Sequence of chain 1.C:
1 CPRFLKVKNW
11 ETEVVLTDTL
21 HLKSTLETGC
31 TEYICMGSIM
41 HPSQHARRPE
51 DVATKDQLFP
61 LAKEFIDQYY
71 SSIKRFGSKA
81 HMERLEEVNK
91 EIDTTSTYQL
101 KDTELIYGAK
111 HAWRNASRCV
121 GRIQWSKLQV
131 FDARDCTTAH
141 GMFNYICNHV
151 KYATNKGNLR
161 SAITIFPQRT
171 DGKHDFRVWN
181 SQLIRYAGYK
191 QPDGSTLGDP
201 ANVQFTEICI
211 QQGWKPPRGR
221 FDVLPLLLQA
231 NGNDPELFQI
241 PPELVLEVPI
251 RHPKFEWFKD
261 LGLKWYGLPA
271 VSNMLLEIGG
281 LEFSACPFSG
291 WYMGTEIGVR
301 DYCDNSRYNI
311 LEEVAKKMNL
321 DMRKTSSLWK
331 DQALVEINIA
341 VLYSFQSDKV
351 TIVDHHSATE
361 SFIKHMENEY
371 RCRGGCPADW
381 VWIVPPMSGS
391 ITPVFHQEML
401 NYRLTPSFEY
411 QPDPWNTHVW

The small molecule below binds the protein below.
Small molecule (SMILES): NC(=[NH2+])NCCC[C@H](N)C(=O)O

Binding-site contacts:
Ligand atom NH1 contacts residue PRO269 of chain 1.C at 4.0 Å.
Ligand atom N contacts residue HEM1 of chain 1.O at 3.0 Å (h-bond).
Ligand atom C contacts residue GLU296 of chain 1.C at 4.1 Å.
Ligand atom NH1 contacts residue TRP291 of chain 1.C at 2.9 Å (h-bond).
Ligand atom O contacts residue GLU296 of chain 1.C at 3.6 Å.
Ligand atom OXT contacts residue TYR292 of chain 1.C at 2.7 Å (h-bond).
Ligand atom CA contacts residue GLU296 of chain 1.C at 3.4 Å.
Ligand atom CG contacts residue VAL271 of chain 1.C at 3.8 Å (hydrophobic).
Ligand atom NH1 contacts residue TYR292 of chain 1.C at 4.0 Å.
Ligand atom O contacts residue TYR292 of chain 1.C at 3.3 Å.
Ligand atom CG contacts residue GLU296 of chain 1.C at 3.4 Å.
Ligand atom CZ contacts residue TRP291 of chain 1.C at 4.0 Å (hydrophobic).
Ligand atom N contacts residue GLU296 of chain 1.C at 2.8 Å (salt-bridge).
Ligand atom NH2 contacts residue GLY290 of chain 1.C at 4.1 Å.
Ligand atom CZ contacts residue GLU296 of chain 1.C at 3.7 Å.
Ligand atom C contacts residue TYR292 of chain 1.C at 3.4 Å (hydrophobic).
Ligand atom CZ contacts residue HEM1 of chain 1.O at 4.1 Å.
Ligand atom OXT contacts residue ASP301 of chain 1.C at 3.7 Å.
Ligand atom CD contacts residue GLU296 of chain 1.C at 3.7 Å.
Ligand atom C contacts residue GLN182 of chain 1.C at 3.6 Å.
Ligand atom NH1 contacts residue HEM1 of chain 1.O at 3.6 Å.
Ligand atom C contacts residue ASP301 of chain 1.C at 3.5 Å.
Ligand atom OXT contacts residue GLN182 of chain 1.C at 2.9 Å (h-bond).
Ligand atom NE contacts residue PRO269 of chain 1.C at 3.9 Å.
Ligand atom CB contacts residue GLN182 of chain 1.C at 3.9 Å.
Ligand atom CB contacts residue TYR292 of chain 1.C at 3.9 Å (hydrophobic).
Ligand atom CD contacts residue VAL271 of chain 1.C at 3.6 Å (hydrophobic).
Ligand atom CD contacts residue PRO269 of chain 1.C at 4.2 Å (hydrophobic).
Ligand atom NE contacts residue GLU296 of chain 1.C at 2.9 Å (salt-bridge).
Ligand atom CG contacts residue HEM1 of chain 1.O at 4.0 Å.
Ligand atom CB contacts residue PRO269 of chain 1.C at 4.1 Å (hydrophobic).
Ligand atom CA contacts residue HEM1 of chain 1.O at 3.9 Å.
Ligand atom CA contacts residue GLN182 of chain 1.C at 3.6 Å.
Ligand atom NH1 contacts residue GLU296 of chain 1.C at 2.9 Å (salt-bridge).
Ligand atom NH2 contacts residue HEM1 of chain 1.O at 3.8 Å.
Ligand atom CZ contacts residue PRO269 of chain 1.C at 3.8 Å (hydrophobic).
Ligand atom OXT contacts residue TYR266 of chain 1.C at 3.5 Å (h-bond).
Ligand atom CB contacts residue GLU296 of chain 1.C at 3.1 Å.
Ligand atom NH2 contacts residue PRO269 of chain 1.C at 3.9 Å.
Ligand atom O contacts residue ASP301 of chain 1.C at 2.6 Å (salt-bridge).